Sequence of chain 1.C:
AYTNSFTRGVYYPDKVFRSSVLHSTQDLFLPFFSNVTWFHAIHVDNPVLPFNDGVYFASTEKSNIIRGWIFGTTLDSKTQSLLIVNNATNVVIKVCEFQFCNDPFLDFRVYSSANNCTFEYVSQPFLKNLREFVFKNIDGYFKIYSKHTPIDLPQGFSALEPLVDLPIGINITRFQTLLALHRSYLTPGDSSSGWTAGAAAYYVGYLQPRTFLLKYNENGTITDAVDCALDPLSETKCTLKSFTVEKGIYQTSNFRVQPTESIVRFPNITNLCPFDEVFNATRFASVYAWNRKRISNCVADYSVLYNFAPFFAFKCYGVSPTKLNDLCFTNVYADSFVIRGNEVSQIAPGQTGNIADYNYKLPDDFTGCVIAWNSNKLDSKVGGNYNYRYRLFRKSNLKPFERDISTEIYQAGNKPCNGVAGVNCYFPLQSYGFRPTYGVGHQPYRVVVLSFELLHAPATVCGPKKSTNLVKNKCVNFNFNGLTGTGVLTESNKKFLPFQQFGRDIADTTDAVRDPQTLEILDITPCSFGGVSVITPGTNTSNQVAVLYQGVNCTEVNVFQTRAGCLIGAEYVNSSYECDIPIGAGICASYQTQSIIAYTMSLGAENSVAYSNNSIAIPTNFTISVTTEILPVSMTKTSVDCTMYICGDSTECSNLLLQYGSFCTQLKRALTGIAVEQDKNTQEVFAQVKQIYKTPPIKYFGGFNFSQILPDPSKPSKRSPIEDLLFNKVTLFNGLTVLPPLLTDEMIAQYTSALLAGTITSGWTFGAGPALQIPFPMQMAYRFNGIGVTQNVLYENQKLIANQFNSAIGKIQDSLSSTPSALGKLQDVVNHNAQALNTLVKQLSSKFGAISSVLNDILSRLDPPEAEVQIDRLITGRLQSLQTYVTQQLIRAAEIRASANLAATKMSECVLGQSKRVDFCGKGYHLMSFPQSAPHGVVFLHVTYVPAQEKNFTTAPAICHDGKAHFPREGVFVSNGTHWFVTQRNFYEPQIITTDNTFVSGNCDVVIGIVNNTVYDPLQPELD

A small-molecule ligand and the protein it binds are described below.
Small molecule (SMILES): CC(=O)N[C@@H]1[C@@H](O)[C@H](O)[C@@H](CO)O[C@H]1O

Binding-site contacts:
Ligand atom C7 contacts residue ASN603 of chain 1.C at 3.6 Å.
Ligand atom O5 contacts residue ASN603 of chain 1.C at 3.5 Å (h-bond).
Ligand atom C2 contacts residue ASN603 of chain 1.C at 3.3 Å.
Ligand atom C1 contacts residue ASN603 of chain 1.C at 3.0 Å.
Ligand atom N2 contacts residue ASN603 of chain 1.C at 3.0 Å (h-bond).
Ligand atom O7 contacts residue ASN603 of chain 1.C at 4.2 Å.
Ligand atom C8 contacts residue ASN603 of chain 1.C at 4.1 Å.